Binding-site contacts:
Ligand atom N2 contacts residue ASN316 of chain 1.D at 4.0 Å.
Ligand atom O6 contacts residue ARG281 of chain 1.C at 4.1 Å.
Ligand atom C6 contacts residue SO41 of chain 1.HA at 3.4 Å.
Ligand atom C6 contacts residue ARG281 of chain 1.C at 3.6 Å.
Ligand atom N2 contacts residue ASN320 of chain 1.D at 2.9 Å (h-bond).
Ligand atom C8 contacts residue ASN316 of chain 1.D at 3.9 Å.
Ligand atom C1 contacts residue ASN316 of chain 1.D at 4.1 Å.
Ligand atom O4 contacts residue SO41 of chain 1.HA at 3.9 Å.
Ligand atom C5 contacts residue SO41 of chain 1.HA at 4.2 Å.
Ligand atom O5 contacts residue ASN320 of chain 1.D at 2.3 Å (h-bond).
Ligand atom O6 contacts residue SO41 of chain 1.HA at 4.4 Å.
Ligand atom C2 contacts residue ASN320 of chain 1.D at 2.4 Å.
Ligand atom C7 contacts residue LEU317 of chain 1.D at 4.4 Å (hydrophobic).
Ligand atom O2 contacts residue SO41 of chain 1.HA at 4.0 Å.
Ligand atom C1 contacts residue ASN320 of chain 1.D at 1.4 Å.
Ligand atom O7 contacts residue ASN320 of chain 1.D at 3.3 Å (h-bond).
Ligand atom O7 contacts residue MET285 of chain 1.C at 3.7 Å.
Ligand atom O6 contacts residue ARG281 of chain 1.C at 3.5 Å.
Ligand atom C4 contacts residue SO41 of chain 1.HA at 3.5 Å.
Ligand atom C5 contacts residue ASN320 of chain 1.D at 3.6 Å.
Ligand atom C3 contacts residue ASN320 of chain 1.D at 3.8 Å.
Ligand atom C4 contacts residue ASN320 of chain 1.D at 4.2 Å.
Ligand atom C8 contacts residue LEU317 of chain 1.D at 3.7 Å (hydrophobic).
Ligand atom O7 contacts residue TRP262 of chain 1.C at 4.2 Å.
Ligand atom C8 contacts residue TRP262 of chain 1.C at 4.1 Å (hydrophobic).
Ligand atom C6 contacts residue ARG281 of chain 1.C at 3.8 Å.
Ligand atom C7 contacts residue ASN316 of chain 1.D at 4.2 Å.
Ligand atom C7 contacts residue ASN320 of chain 1.D at 3.3 Å.

Sequence of chain 1.C:
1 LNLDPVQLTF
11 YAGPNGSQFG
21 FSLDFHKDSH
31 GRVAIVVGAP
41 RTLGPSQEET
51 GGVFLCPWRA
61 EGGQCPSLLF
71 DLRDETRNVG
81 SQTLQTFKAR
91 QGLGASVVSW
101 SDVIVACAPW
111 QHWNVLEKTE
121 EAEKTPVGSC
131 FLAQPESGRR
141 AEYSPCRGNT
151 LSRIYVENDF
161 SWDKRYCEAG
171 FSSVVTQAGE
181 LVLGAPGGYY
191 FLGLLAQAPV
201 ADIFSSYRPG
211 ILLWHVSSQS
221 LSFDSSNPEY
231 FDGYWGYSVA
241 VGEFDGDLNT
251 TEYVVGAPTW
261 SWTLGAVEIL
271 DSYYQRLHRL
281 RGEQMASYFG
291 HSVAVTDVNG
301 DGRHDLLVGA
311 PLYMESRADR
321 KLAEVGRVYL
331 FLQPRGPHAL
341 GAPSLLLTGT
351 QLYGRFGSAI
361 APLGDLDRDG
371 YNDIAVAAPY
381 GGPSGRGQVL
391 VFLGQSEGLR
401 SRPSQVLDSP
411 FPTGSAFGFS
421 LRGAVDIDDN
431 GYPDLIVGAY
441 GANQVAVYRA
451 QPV

The small molecule below binds the protein below.
Small molecule (SMILES): CC(=O)N[C@H]1[C@H](O[C@H]2[C@H](O)[C@@H](NC(C)=O)CO[C@@H]2CO)O[C@H](CO)[C@@H](O[C@@H]2O[C@H](CO)[C@@H](O)[C@H](O[C@H]3O[C@H](CO)[C@@H](O)[C@H](O)[C@@H]3O)[C@@H]2O)[C@@H]1O

Sequence of chain 1.D:
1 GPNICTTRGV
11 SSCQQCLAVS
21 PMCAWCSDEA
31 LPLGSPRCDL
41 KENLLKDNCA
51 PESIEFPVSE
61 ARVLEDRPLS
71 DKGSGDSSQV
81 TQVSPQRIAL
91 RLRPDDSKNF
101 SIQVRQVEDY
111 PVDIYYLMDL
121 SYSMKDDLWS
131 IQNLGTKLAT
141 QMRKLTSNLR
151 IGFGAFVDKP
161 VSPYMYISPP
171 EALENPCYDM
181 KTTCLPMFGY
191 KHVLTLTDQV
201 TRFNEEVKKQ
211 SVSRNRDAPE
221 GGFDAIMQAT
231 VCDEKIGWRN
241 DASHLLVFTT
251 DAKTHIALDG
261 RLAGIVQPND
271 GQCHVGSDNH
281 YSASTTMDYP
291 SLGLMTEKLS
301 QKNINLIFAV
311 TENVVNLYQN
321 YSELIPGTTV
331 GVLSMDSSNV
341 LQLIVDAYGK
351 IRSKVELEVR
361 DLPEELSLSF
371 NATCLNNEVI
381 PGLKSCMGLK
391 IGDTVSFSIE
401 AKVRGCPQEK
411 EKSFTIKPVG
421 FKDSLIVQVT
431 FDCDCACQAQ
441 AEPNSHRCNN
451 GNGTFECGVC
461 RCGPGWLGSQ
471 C